Sequence of chain 2.A:
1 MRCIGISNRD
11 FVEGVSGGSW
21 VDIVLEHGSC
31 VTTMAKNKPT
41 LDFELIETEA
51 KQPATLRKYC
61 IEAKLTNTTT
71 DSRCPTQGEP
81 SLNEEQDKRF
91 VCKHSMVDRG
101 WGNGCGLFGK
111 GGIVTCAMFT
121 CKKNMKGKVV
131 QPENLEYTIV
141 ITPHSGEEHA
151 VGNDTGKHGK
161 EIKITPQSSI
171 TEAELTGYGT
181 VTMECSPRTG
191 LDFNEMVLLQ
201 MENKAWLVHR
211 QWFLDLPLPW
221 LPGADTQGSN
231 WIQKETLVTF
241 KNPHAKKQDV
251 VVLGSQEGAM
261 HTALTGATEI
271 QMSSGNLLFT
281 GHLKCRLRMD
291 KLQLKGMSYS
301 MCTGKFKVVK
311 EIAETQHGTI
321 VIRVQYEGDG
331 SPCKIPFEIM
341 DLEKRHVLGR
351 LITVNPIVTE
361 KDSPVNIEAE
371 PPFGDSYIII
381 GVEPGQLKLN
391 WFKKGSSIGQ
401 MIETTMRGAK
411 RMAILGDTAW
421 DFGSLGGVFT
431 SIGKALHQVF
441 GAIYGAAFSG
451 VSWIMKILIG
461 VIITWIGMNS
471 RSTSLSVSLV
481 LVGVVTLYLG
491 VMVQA

The protein below binds the small molecule below.
Small molecule (SMILES): CC(=O)N[C@@H]1[C@@H](O)[C@H](O)[C@@H](CO)O[C@H]1O

Binding-site contacts:
Ligand atom C3 contacts residue ASN67 of chain 2.A at 3.8 Å.
Ligand atom N2 contacts residue ASN67 of chain 2.A at 2.9 Å (h-bond).
Ligand atom C2 contacts residue ASN67 of chain 2.A at 2.5 Å.
Ligand atom C1 contacts residue ASN67 of chain 2.A at 1.4 Å.
Ligand atom O7 contacts residue ASN67 of chain 2.A at 4.3 Å.
Ligand atom C7 contacts residue ASN67 of chain 2.A at 3.9 Å.
Ligand atom C5 contacts residue ASN67 of chain 2.A at 3.7 Å.
Ligand atom C4 contacts residue ASN67 of chain 2.A at 4.2 Å.
Ligand atom C8 contacts residue ASN67 of chain 2.A at 4.3 Å.
Ligand atom C8 contacts residue PHE90 of chain 2.A at 3.7 Å (hydrophobic).
Ligand atom O5 contacts residue ASN67 of chain 2.A at 2.4 Å (h-bond).
Ligand atom C8 contacts residue MET118 of chain 2.A at 4.3 Å (hydrophobic).